Sequence of chain 1.A:
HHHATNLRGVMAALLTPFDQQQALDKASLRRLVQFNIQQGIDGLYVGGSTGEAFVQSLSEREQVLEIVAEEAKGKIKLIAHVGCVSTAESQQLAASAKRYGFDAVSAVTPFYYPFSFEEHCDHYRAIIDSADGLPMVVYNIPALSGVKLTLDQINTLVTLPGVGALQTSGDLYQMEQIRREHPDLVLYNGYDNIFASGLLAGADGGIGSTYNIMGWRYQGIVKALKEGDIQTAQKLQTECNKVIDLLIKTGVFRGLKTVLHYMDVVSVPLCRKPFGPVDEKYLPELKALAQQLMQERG

This small molecule binds to this protein.
Small molecule (SMILES): CC(=O)C(=O)O

Binding-site contacts:
Ligand atom OXT contacts residue ASN199 of chain 1.A at 4.5 Å.
Ligand atom O contacts residue TYR197 of chain 1.A at 3.9 Å.
Ligand atom CA contacts residue ILE250 of chain 1.A at 4.1 Å (hydrophobic).
Ligand atom OXT contacts residue GLY196 of chain 1.A at 3.9 Å.
Ligand atom CB contacts residue ILE250 of chain 1.A at 4.2 Å (hydrophobic).
Ligand atom CB contacts residue VAL258 of chain 1.A at 3.8 Å (hydrophobic).
Ligand atom OXT contacts residue ASP198 of chain 1.A at 3.0 Å (salt-bridge).
Ligand atom O3 contacts residue ILE250 of chain 1.A at 4.1 Å.
Ligand atom CB contacts residue THR216 of chain 1.A at 3.7 Å.
Ligand atom O3 contacts residue VAL258 of chain 1.A at 4.5 Å.
Ligand atom C contacts residue ASN199 of chain 1.A at 4.0 Å.
Ligand atom OXT contacts residue TYR197 of chain 1.A at 3.6 Å.
Ligand atom O contacts residue ILE250 of chain 1.A at 3.8 Å.
Ligand atom O contacts residue ASN199 of chain 1.A at 2.9 Å (h-bond).
Ligand atom O3 contacts residue ILE254 of chain 1.A at 4.1 Å.
Ligand atom O3 contacts residue ASN199 of chain 1.A at 4.2 Å.
Ligand atom O contacts residue ASP198 of chain 1.A at 3.1 Å (salt-bridge).
Ligand atom C contacts residue TYR197 of chain 1.A at 4.3 Å (hydrophobic).
Ligand atom CB contacts residue SER215 of chain 1.A at 3.7 Å.
Ligand atom CB contacts residue ASP198 of chain 1.A at 4.5 Å.
Ligand atom C contacts residue ASP198 of chain 1.A at 3.5 Å.